The small molecule below binds the protein below.
Small molecule (SMILES): Nc1nccc(-c2c(-c3ccc(F)cc3)ncn2C2CCNCC2)n1

Binding-site contacts:
Ligand atom ND3 contacts residue LEU167 of chain 1.A at 3.4 Å.
Ligand atom CC1 contacts residue THR106 of chain 1.A at 3.8 Å.
Ligand atom CA1 contacts residue SER32 of chain 1.A at 3.6 Å.
Ligand atom CD4 contacts residue LEU167 of chain 1.A at 3.4 Å (hydrophobic).
Ligand atom CC6 contacts residue ALA51 of chain 1.A at 3.5 Å (hydrophobic).
Ligand atom FB7 contacts residue VAL105 of chain 1.A at 3.3 Å.
Ligand atom NC5 contacts residue ALA51 of chain 1.A at 3.5 Å.
Ligand atom NC7 contacts residue MET109 of chain 1.A at 2.9 Å (h-bond).
Ligand atom FB7 contacts residue THR106 of chain 1.A at 3.6 Å.
Ligand atom NC5 contacts residue HIS107 of chain 1.A at 3.9 Å.
Ligand atom CB2 contacts residue THR106 of chain 1.A at 3.6 Å.
Ligand atom NC5 contacts residue MET109 of chain 1.A at 3.1 Å (h-bond).
Ligand atom CC6 contacts residue HIS107 of chain 1.A at 3.6 Å.
Ligand atom CB1 contacts residue VAL38 of chain 1.A at 3.8 Å (hydrophobic).
Ligand atom CD4 contacts residue VAL38 of chain 1.A at 3.7 Å (hydrophobic).
Ligand atom CA5 contacts residue SER32 of chain 1.A at 3.7 Å.
Ligand atom NA3 contacts residue ASP112 of chain 1.A at 3.9 Å.
Ligand atom CB6 contacts residue LEU167 of chain 1.A at 3.9 Å (hydrophobic).
Ligand atom CC4 contacts residue ALA51 of chain 1.A at 3.8 Å (hydrophobic).
Ligand atom CA2 contacts residue SER32 of chain 1.A at 3.2 Å.
Ligand atom CB3 contacts residue THR106 of chain 1.A at 3.7 Å.
Ligand atom ND3 contacts residue GLY33 of chain 1.A at 3.6 Å.
Ligand atom CC1 contacts residue ALA51 of chain 1.A at 3.8 Å (hydrophobic).
Ligand atom ND1 contacts residue LEU167 of chain 1.A at 3.7 Å.
Ligand atom CB2 contacts residue ALA51 of chain 1.A at 3.6 Å (hydrophobic).
Ligand atom CC6 contacts residue MET109 of chain 1.A at 3.9 Å (hydrophobic).
Ligand atom CD2 contacts residue LEU167 of chain 1.A at 3.6 Å (hydrophobic).
Ligand atom CD2 contacts residue SER32 of chain 1.A at 3.6 Å.
Ligand atom CA4 contacts residue ASP112 of chain 1.A at 3.7 Å.
Ligand atom CA2 contacts residue VAL30 of chain 1.A at 3.5 Å (hydrophobic).
Ligand atom CD5 contacts residue LEU167 of chain 1.A at 3.6 Å (hydrophobic).
Ligand atom CA1 contacts residue VAL38 of chain 1.A at 3.7 Å (hydrophobic).
Ligand atom FB7 contacts residue LEU104 of chain 1.A at 3.4 Å.
Ligand atom NC5 contacts residue LEU108 of chain 1.A at 3.9 Å.
Ligand atom CD2 contacts residue GLY33 of chain 1.A at 3.4 Å.
Ligand atom CC4 contacts residue MET109 of chain 1.A at 3.8 Å (hydrophobic).
Ligand atom ND3 contacts residue VAL38 of chain 1.A at 3.7 Å.
Ligand atom CC6 contacts residue THR106 of chain 1.A at 3.5 Å.
Ligand atom NC7 contacts residue LEU108 of chain 1.A at 3.4 Å.
Ligand atom CB5 contacts residue LEU167 of chain 1.A at 3.9 Å (hydrophobic).

Sequence of chain 1.A:
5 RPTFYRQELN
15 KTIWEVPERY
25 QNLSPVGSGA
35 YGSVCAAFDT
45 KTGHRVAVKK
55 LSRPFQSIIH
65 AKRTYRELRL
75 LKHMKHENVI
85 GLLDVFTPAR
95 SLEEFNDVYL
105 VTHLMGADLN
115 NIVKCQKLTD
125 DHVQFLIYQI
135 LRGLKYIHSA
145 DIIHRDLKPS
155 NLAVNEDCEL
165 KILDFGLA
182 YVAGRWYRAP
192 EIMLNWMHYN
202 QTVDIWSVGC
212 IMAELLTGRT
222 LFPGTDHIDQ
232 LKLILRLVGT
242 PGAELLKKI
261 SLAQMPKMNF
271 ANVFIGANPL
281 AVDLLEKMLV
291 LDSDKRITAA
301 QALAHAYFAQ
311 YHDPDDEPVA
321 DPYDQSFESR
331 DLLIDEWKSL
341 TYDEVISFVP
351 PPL